Binding-site contacts:
Ligand atom O4 contacts residue THR440 of chain 1.C at 2.4 Å (h-bond).
Ligand atom N5 contacts residue ARG310 of chain 1.C at 4.0 Å.
Ligand atom C2 contacts residue LEU444 of chain 1.C at 3.5 Å (hydrophobic).
Ligand atom C2 contacts residue PHE439 of chain 1.C at 4.0 Å (hydrophobic).
Ligand atom N3 contacts residue VAL441 of chain 1.C at 3.8 Å.
Ligand atom C4 contacts residue PHE344 of chain 1.C at 4.0 Å (hydrophobic).
Ligand atom C5A contacts residue PHE344 of chain 1.C at 3.5 Å (hydrophobic).
Ligand atom O2 contacts residue GLU232 of chain 1.C at 3.8 Å.
Ligand atom C4 contacts residue PHE439 of chain 1.C at 4.0 Å (hydrophobic).
Ligand atom O2 contacts residue LEU303 of chain 1.C at 3.0 Å.
Ligand atom C10 contacts residue GLU232 of chain 1.C at 3.8 Å.
Ligand atom N1 contacts residue PHE439 of chain 1.C at 3.7 Å.
Ligand atom C4A contacts residue PHE344 of chain 1.C at 3.4 Å (hydrophobic).
Ligand atom C10 contacts residue PHE439 of chain 1.C at 3.5 Å (hydrophobic).
Ligand atom N5 contacts residue PHE439 of chain 1.C at 3.6 Å.
Ligand atom C2 contacts residue GLU232 of chain 1.C at 3.8 Å.
Ligand atom N3 contacts residue LEU444 of chain 1.C at 3.6 Å.
Ligand atom C4 contacts residue THR440 of chain 1.C at 3.5 Å.
Ligand atom O4 contacts residue VAL441 of chain 1.C at 3.0 Å (h-bond).
Ligand atom C9A contacts residue ALA509 of chain 1.C at 3.5 Å (hydrophobic).
Ligand atom C4A contacts residue THR440 of chain 1.C at 4.0 Å.
Ligand atom N10 contacts residue PHE344 of chain 1.C at 3.5 Å.
Ligand atom O4 contacts residue PHE439 of chain 1.C at 3.7 Å.
Ligand atom N1 contacts residue GLU232 of chain 1.C at 2.9 Å (salt-bridge).
Ligand atom N5 contacts residue THR440 of chain 1.C at 3.6 Å (h-bond).
Ligand atom C2 contacts residue LEU303 of chain 1.C at 3.7 Å (hydrophobic).
Ligand atom N5 contacts residue PHE344 of chain 1.C at 3.5 Å.
Ligand atom N1 contacts residue LEU303 of chain 1.C at 4.0 Å.
Ligand atom N10 contacts residue ALA508 of chain 1.C at 4.0 Å.
Ligand atom O2 contacts residue LEU444 of chain 1.C at 3.4 Å.
Ligand atom C9A contacts residue MOS1 of chain 1.K at 3.9 Å.
Ligand atom N10 contacts residue PHE439 of chain 1.C at 4.0 Å.
Ligand atom O4 contacts residue SER306 of chain 1.C at 3.9 Å.
Ligand atom N1 contacts residue PHE344 of chain 1.C at 3.6 Å.
Ligand atom C10 contacts residue PHE344 of chain 1.C at 3.3 Å (hydrophobic).
Ligand atom C4A contacts residue PHE439 of chain 1.C at 3.7 Å (hydrophobic).
Ligand atom C5A contacts residue ARG310 of chain 1.C at 3.7 Å.
Ligand atom N10 contacts residue GLU232 of chain 1.C at 3.7 Å.
Ligand atom C9A contacts residue PHE344 of chain 1.C at 3.7 Å (hydrophobic).
Ligand atom C5A contacts residue ALA509 of chain 1.C at 3.5 Å (hydrophobic).

This protein binds this small molecule.
Small molecule (SMILES): O=c1[nH]c(=O)c2nccnc2[nH]1

Sequence of chain 1.C:
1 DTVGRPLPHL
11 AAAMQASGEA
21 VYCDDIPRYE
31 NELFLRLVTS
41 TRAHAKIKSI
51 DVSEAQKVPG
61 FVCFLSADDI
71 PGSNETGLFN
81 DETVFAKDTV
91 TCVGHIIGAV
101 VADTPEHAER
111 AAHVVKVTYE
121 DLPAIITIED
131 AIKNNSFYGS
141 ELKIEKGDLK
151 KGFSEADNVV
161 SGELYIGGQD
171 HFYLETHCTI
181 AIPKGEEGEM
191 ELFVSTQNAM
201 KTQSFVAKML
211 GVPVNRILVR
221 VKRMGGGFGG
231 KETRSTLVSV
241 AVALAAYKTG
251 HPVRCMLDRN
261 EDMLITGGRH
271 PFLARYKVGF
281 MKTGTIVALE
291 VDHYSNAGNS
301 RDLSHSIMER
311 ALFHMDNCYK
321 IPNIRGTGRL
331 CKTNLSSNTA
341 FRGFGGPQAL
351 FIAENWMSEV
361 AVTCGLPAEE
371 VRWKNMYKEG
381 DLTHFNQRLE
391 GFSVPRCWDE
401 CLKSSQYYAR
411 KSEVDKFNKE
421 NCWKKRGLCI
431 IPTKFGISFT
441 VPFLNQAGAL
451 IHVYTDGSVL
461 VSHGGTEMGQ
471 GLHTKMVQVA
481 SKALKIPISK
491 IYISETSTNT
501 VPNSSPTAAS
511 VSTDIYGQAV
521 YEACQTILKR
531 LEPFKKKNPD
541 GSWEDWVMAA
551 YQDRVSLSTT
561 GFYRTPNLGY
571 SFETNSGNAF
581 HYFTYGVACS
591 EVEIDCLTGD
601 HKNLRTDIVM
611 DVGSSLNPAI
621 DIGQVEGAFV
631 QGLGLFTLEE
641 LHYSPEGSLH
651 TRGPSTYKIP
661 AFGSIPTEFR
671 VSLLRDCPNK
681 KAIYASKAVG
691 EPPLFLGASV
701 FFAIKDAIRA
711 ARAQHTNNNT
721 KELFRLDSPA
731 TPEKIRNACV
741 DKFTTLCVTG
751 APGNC